This small molecule binds to this protein.
Small molecule (SMILES): CCCCCN(CCCCC)C(=O)[C@H](CCC(=O)O)NC(=O)[C@H](Cc1ccc(C(F)(F)P(=O)(O)O)cc1)NC(C)=O

Sequence of chain 1.C:
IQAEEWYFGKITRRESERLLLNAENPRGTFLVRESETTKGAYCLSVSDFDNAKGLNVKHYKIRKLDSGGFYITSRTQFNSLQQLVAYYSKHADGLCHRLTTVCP

Binding-site contacts:
Ligand atom CA contacts residue HIS62 of chain 1.C at 3.1 Å.
Ligand atom O contacts residue ARG16 of chain 1.C at 2.9 Å (salt-bridge).
Ligand atom CB contacts residue TYR63 of chain 1.C at 3.3 Å (hydrophobic).
Ligand atom P contacts residue THR40 of chain 1.C at 3.8 Å.
Ligand atom N contacts residue ARG16 of chain 1.C at 3.9 Å.
Ligand atom CE1 contacts residue LYS64 of chain 1.C at 3.5 Å.
Ligand atom F1 contacts residue THR40 of chain 1.C at 3.7 Å.
Ligand atom O1P contacts residue THR40 of chain 1.C at 3.7 Å.
Ligand atom O1P contacts residue GLU39 of chain 1.C at 2.9 Å (salt-bridge).
Ligand atom CB contacts residue HIS62 of chain 1.C at 3.8 Å.
Ligand atom O1P contacts residue SER38 of chain 1.C at 3.6 Å.
Ligand atom C contacts residue ARG16 of chain 1.C at 3.3 Å.
Ligand atom CD1 contacts residue LYS64 of chain 1.C at 3.7 Å.
Ligand atom CD2 contacts residue ARG16 of chain 1.C at 3.6 Å.
Ligand atom CE2 contacts residue CYS46 of chain 1.C at 3.3 Å (hydrophobic).
Ligand atom CH3 contacts residue ARG16 of chain 1.C at 3.6 Å.
Ligand atom CZ contacts residue ARG16 of chain 1.C at 3.9 Å.
Ligand atom F1 contacts residue THR41 of chain 1.C at 3.9 Å.
Ligand atom O contacts residue HIS62 of chain 1.C at 3.7 Å.
Ligand atom CD2 contacts residue HIS62 of chain 1.C at 3.3 Å.
Ligand atom CG contacts residue HIS62 of chain 1.C at 3.6 Å.
Ligand atom C contacts residue HIS62 of chain 1.C at 3.6 Å.
Ligand atom CD2 contacts residue LYS64 of chain 1.C at 3.6 Å.
Ligand atom F1 contacts residue LYS64 of chain 1.C at 3.7 Å.
Ligand atom C1 contacts residue SER38 of chain 1.C at 3.5 Å.
Ligand atom F1 contacts residue SER38 of chain 1.C at 2.6 Å.
Ligand atom CE2 contacts residue ARG16 of chain 1.C at 3.5 Å.
Ligand atom C5' contacts residue GLY97 of chain 1.C at 3.5 Å.
Ligand atom O3P contacts residue ARG16 of chain 1.C at 3.0 Å (salt-bridge).
Ligand atom CG contacts residue HIS62 of chain 1.C at 3.8 Å.
Ligand atom C5' contacts residue TYR63 of chain 1.C at 3.7 Å (hydrophobic).
Ligand atom O3P contacts residue ARG36 of chain 1.C at 2.7 Å (salt-bridge).
Ligand atom O2P contacts residue THR40 of chain 1.C at 2.7 Å (h-bond).
Ligand atom CG contacts residue TYR63 of chain 1.C at 3.7 Å (hydrophobic).
Ligand atom N contacts residue HIS62 of chain 1.C at 2.9 Å (h-bond).
Ligand atom P contacts residue ARG36 of chain 1.C at 3.8 Å.
Ligand atom F2 contacts residue SER38 of chain 1.C at 3.0 Å.
Ligand atom O1P contacts residue ARG36 of chain 1.C at 3.1 Å (salt-bridge).
Ligand atom F2 contacts residue CYS46 of chain 1.C at 3.4 Å.
Ligand atom CB contacts residue HIS62 of chain 1.C at 3.4 Å.